A protein and the small-molecule ligand that binds it are described below.
Small molecule (SMILES): CC(=O)N[C@@H]1[C@@H](O)[C@H](O)[C@@H](CO)O[C@H]1O

Sequence of chain 1.D:
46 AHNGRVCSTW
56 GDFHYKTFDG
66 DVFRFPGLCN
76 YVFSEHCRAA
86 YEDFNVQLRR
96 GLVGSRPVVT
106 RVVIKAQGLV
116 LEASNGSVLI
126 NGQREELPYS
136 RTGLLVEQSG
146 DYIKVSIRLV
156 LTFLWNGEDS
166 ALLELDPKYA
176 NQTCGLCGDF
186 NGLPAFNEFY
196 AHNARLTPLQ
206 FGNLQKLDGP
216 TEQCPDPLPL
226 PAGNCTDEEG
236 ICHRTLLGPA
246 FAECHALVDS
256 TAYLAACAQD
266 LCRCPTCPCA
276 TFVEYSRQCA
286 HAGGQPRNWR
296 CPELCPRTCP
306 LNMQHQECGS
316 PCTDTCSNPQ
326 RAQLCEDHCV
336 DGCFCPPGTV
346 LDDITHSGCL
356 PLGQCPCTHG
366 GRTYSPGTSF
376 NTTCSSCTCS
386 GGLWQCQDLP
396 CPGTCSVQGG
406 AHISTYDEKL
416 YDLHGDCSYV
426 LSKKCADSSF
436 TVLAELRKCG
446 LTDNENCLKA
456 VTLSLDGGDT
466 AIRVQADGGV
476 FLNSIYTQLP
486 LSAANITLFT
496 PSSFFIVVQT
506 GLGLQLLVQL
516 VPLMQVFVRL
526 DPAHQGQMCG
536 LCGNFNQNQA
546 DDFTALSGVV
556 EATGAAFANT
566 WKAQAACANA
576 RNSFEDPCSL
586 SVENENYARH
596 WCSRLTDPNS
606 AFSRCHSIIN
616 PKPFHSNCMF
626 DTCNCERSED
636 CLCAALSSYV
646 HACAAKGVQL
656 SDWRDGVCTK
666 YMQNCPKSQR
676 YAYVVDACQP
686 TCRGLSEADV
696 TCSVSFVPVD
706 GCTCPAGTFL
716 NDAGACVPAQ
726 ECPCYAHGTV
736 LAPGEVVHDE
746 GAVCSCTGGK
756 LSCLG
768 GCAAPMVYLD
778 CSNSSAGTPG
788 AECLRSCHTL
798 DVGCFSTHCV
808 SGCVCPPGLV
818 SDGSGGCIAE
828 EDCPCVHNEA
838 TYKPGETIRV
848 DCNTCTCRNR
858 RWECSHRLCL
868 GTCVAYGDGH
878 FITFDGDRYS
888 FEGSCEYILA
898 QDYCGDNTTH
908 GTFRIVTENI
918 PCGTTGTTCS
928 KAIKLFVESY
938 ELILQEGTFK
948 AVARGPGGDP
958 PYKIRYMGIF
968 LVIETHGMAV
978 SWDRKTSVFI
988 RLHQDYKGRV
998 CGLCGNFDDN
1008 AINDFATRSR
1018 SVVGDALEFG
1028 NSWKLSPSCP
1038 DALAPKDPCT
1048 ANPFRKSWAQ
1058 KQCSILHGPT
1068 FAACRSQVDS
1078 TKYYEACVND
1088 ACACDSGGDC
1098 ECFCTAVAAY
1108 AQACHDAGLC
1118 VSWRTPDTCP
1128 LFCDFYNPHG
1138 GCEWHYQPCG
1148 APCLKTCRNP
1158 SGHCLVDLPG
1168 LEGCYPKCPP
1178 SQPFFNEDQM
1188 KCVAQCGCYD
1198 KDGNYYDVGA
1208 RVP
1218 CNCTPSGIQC

Sequence of chain 1.B:
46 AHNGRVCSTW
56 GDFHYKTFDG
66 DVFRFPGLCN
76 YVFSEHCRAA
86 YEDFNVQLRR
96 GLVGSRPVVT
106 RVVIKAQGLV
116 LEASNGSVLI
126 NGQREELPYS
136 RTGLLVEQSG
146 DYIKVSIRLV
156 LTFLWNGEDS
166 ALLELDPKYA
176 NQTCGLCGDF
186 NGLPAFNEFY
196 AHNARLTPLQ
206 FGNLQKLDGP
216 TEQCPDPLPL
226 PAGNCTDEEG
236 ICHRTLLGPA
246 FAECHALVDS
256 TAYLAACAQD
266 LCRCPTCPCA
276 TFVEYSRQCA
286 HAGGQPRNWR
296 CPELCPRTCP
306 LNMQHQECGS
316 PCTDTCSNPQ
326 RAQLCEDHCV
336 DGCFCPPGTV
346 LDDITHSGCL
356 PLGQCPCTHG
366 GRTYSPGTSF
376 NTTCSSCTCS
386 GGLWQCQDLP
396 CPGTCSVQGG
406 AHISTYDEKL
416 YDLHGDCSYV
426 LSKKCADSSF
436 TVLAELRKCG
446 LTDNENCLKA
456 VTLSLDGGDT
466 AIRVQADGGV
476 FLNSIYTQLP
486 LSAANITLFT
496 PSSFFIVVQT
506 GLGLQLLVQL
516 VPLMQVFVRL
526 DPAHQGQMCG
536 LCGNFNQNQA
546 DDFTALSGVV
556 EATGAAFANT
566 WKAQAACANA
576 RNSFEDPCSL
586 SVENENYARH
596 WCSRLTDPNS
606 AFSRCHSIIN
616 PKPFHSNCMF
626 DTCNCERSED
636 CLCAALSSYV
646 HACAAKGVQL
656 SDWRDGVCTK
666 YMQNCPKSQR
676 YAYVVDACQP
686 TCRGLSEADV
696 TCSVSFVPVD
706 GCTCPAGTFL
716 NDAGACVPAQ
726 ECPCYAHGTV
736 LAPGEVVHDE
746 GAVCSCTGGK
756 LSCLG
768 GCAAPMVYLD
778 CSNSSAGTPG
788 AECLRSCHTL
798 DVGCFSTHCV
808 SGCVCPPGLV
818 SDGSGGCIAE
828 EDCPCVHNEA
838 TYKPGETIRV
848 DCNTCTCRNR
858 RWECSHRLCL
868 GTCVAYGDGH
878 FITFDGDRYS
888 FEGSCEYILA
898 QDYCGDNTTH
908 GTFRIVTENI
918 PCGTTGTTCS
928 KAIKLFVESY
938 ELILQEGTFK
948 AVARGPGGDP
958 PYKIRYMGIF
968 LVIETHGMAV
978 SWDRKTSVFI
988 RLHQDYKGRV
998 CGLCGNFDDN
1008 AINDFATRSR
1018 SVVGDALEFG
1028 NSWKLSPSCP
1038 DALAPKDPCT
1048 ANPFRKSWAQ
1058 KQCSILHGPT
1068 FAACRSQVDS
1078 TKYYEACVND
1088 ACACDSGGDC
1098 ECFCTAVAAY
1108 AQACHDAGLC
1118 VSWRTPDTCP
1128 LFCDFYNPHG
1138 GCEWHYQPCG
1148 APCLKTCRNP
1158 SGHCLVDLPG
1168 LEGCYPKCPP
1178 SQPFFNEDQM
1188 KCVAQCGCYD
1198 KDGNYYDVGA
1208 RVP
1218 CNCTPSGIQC

Binding-site contacts:
Ligand atom C7 contacts residue ASP464 of chain 1.B at 4.4 Å.
Ligand atom C4 contacts residue ASN490 of chain 1.D at 4.2 Å.
Ligand atom N2 contacts residue ASN490 of chain 1.D at 3.0 Å (h-bond).
Ligand atom N2 contacts residue ALA489 of chain 1.D at 4.2 Å.
Ligand atom C5 contacts residue ASN490 of chain 1.D at 3.6 Å.
Ligand atom O7 contacts residue ASN490 of chain 1.D at 3.2 Å (h-bond).
Ligand atom C2 contacts residue ALA489 of chain 1.D at 4.2 Å (hydrophobic).
Ligand atom C8 contacts residue ASP464 of chain 1.B at 4.2 Å.
Ligand atom O7 contacts residue ASP464 of chain 1.B at 4.0 Å.
Ligand atom C2 contacts residue ASN490 of chain 1.D at 2.4 Å.
Ligand atom C8 contacts residue ASN490 of chain 1.D at 3.7 Å.
Ligand atom C1 contacts residue ASN490 of chain 1.D at 1.4 Å.
Ligand atom O5 contacts residue ASN490 of chain 1.D at 2.3 Å (h-bond).
Ligand atom O3 contacts residue ASP461 of chain 1.B at 3.6 Å.
Ligand atom C7 contacts residue ASN490 of chain 1.D at 3.1 Å.
Ligand atom C1 contacts residue ALA489 of chain 1.D at 4.3 Å (hydrophobic).
Ligand atom C3 contacts residue ASN490 of chain 1.D at 3.8 Å.